Binding-site contacts:
Ligand atom C7 contacts residue GLU73 of chain 1.A at 3.3 Å.
Ligand atom C3' contacts residue TYR106 of chain 1.A at 3.8 Å (hydrophobic).
Ligand atom O3' contacts residue LEU102 of chain 1.A at 3.9 Å.
Ligand atom O4 contacts residue PHE157 of chain 1.A at 3.9 Å.
Ligand atom O2 contacts residue GLN117 of chain 1.A at 2.9 Å (h-bond).
Ligand atom C4' contacts residue GLU217 of chain 1.A at 3.7 Å.
Ligand atom N3 contacts residue GLN117 of chain 1.A at 2.7 Å (h-bond).
Ligand atom O5' contacts residue GLU73 of chain 1.A at 2.6 Å (salt-bridge).
Ligand atom C2' contacts residue LEU102 of chain 1.A at 3.8 Å (hydrophobic).
Ligand atom C2' contacts residue TYR106 of chain 1.A at 3.7 Å (hydrophobic).
Ligand atom C4 contacts residue GLN117 of chain 1.A at 3.2 Å.
Ligand atom C4 contacts residue PHE157 of chain 1.A at 3.7 Å (hydrophobic).
Ligand atom O2 contacts residue PHE157 of chain 1.A at 3.6 Å.
Ligand atom C3' contacts residue GLU217 of chain 1.A at 3.5 Å.
Ligand atom O4 contacts residue ALA153 of chain 1.A at 3.4 Å.
Ligand atom C5' contacts residue GLU73 of chain 1.A at 2.9 Å.
Ligand atom C3' contacts residue LEU102 of chain 1.A at 3.8 Å (hydrophobic).
Ligand atom O5' contacts residue ARG148 of chain 1.A at 3.0 Å (salt-bridge).
Ligand atom O2 contacts residue PHE116 of chain 1.A at 3.4 Å.
Ligand atom C2 contacts residue GLN117 of chain 1.A at 3.4 Å.
Ligand atom C2' contacts residue TRP78 of chain 1.A at 3.9 Å (hydrophobic).
Ligand atom C4' contacts residue ARG148 of chain 1.A at 3.9 Å.
Ligand atom O2 contacts residue MET105 of chain 1.A at 3.5 Å.
Ligand atom C2 contacts residue PHE116 of chain 1.A at 3.5 Å (hydrophobic).
Ligand atom C5' contacts residue VAL75 of chain 1.A at 3.5 Å (hydrophobic).
Ligand atom C2' contacts residue PHE116 of chain 1.A at 3.7 Å (hydrophobic).
Ligand atom C6 contacts residue GLU73 of chain 1.A at 3.8 Å.
Ligand atom C5' contacts residue ARG148 of chain 1.A at 3.6 Å.
Ligand atom O5' contacts residue VAL75 of chain 1.A at 4.0 Å.
Ligand atom N3 contacts residue PHE157 of chain 1.A at 3.3 Å.
Ligand atom O4' contacts residue ARG148 of chain 1.A at 3.3 Å (salt-bridge).
Ligand atom O3' contacts residue TYR106 of chain 1.A at 2.7 Å (h-bond).
Ligand atom N1 contacts residue PHE157 of chain 1.A at 3.8 Å.
Ligand atom C1' contacts residue PHE157 of chain 1.A at 4.0 Å (hydrophobic).
Ligand atom O4 contacts residue GLN117 of chain 1.A at 2.8 Å (h-bond).
Ligand atom C7 contacts residue MET124 of chain 1.A at 3.6 Å (hydrophobic).
Ligand atom C6 contacts residue TRP78 of chain 1.A at 4.0 Å (hydrophobic).
Ligand atom O3' contacts residue GLU217 of chain 1.A at 2.7 Å (salt-bridge).
Ligand atom C2 contacts residue PHE157 of chain 1.A at 3.5 Å (hydrophobic).
Ligand atom N3 contacts residue PHE116 of chain 1.A at 3.8 Å.

This protein binds this small molecule.
Small molecule (SMILES): Cc1cn([C@@H]2C[C@@H](O)[C@H](CO)O2)c(=O)[nH]c1=O

Sequence of chain 1.A:
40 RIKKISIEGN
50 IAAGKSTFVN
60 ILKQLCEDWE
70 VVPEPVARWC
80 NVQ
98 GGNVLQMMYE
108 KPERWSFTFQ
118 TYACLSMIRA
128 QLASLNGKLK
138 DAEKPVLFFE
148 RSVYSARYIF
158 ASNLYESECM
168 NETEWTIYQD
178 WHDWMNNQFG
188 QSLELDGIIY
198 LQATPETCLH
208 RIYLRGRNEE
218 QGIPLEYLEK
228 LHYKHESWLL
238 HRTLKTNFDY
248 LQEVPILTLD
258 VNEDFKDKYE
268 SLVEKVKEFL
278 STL